Sequence of chain 2.B:
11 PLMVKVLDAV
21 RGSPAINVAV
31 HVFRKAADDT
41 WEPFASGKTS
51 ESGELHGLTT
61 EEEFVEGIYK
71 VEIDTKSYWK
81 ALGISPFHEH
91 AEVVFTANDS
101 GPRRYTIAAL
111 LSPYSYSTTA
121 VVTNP

The protein below binds the small molecule below.
Small molecule (SMILES): CN1C(N)=NC(=O)/C1=C/c1cc(Br)c(O)c(Br)c1

Binding-site contacts:
Ligand atom NAJ contacts residue SER100 of chain 2.B at 4.1 Å.
Ligand atom NAJ contacts residue ASP99 of chain 2.B at 3.7 Å.
Ligand atom OAC contacts residue ASP99 of chain 2.B at 3.2 Å (salt-bridge).
Ligand atom CAO contacts residue GLY101 of chain 2.B at 3.9 Å.
Ligand atom BRAF contacts residue GLU66 of chain 2.B at 4.0 Å.
Ligand atom CAG contacts residue GLU66 of chain 2.B at 3.4 Å.
Ligand atom CAL contacts residue GLU66 of chain 2.B at 4.0 Å.
Ligand atom CAI contacts residue GLU66 of chain 2.B at 4.2 Å.
Ligand atom BRAF contacts residue ASN98 of chain 2.B at 3.7 Å.
Ligand atom CAQ contacts residue GLY101 of chain 2.B at 3.4 Å.
Ligand atom CAA contacts residue GLY101 of chain 2.B at 3.1 Å.
Ligand atom BRAF contacts residue VAL65 of chain 2.B at 3.8 Å.
Ligand atom CAM contacts residue PRO102 of chain 2.B at 3.8 Å (hydrophobic).
Ligand atom CAL contacts residue GLY101 of chain 2.B at 3.7 Å.
Ligand atom NAR contacts residue GLY101 of chain 2.B at 3.4 Å (h-bond).
Ligand atom BRAF contacts residue PHE64 of chain 2.B at 3.3 Å.
Ligand atom CAI contacts residue PRO102 of chain 2.B at 3.8 Å (hydrophobic).
Ligand atom CAG contacts residue ASN98 of chain 2.B at 3.3 Å.
Ligand atom CAQ contacts residue SER100 of chain 2.B at 3.9 Å.
Ligand atom CAP contacts residue GLY101 of chain 2.B at 3.9 Å.
Ligand atom CAL contacts residue ASN98 of chain 2.B at 3.8 Å.
Ligand atom CAK contacts residue PRO102 of chain 2.B at 3.7 Å (hydrophobic).
Ligand atom OAC contacts residue ASN98 of chain 2.B at 4.1 Å.
Ligand atom CAQ contacts residue ASN98 of chain 2.B at 3.9 Å.
Ligand atom OAC contacts residue GLU66 of chain 2.B at 3.4 Å (salt-bridge).
Ligand atom CAA contacts residue SER100 of chain 2.B at 3.9 Å.
Ligand atom CAH contacts residue PRO102 of chain 2.B at 4.0 Å (hydrophobic).
Ligand atom OAD contacts residue PRO102 of chain 2.B at 4.0 Å.
Ligand atom NAB contacts residue SER100 of chain 2.B at 3.8 Å.
Ligand atom CAP contacts residue ASP99 of chain 2.B at 3.5 Å.
Ligand atom CAI contacts residue ASN98 of chain 2.B at 3.4 Å.
Ligand atom CAO contacts residue SER100 of chain 2.B at 3.7 Å.
Ligand atom CAI contacts residue GLY101 of chain 2.B at 3.9 Å.
Ligand atom BRAF contacts residue PRO102 of chain 2.B at 4.1 Å.
Ligand atom CAP contacts residue SER100 of chain 2.B at 4.2 Å.
Ligand atom CAG contacts residue GLY101 of chain 2.B at 3.6 Å.
Ligand atom NAR contacts residue SER100 of chain 2.B at 3.6 Å.
Ligand atom CAN contacts residue PRO102 of chain 2.B at 3.8 Å (hydrophobic).
Ligand atom CAL contacts residue PRO102 of chain 2.B at 4.1 Å (hydrophobic).
Ligand atom CAP contacts residue GLU66 of chain 2.B at 4.2 Å.